Sequence of chain 15.C:
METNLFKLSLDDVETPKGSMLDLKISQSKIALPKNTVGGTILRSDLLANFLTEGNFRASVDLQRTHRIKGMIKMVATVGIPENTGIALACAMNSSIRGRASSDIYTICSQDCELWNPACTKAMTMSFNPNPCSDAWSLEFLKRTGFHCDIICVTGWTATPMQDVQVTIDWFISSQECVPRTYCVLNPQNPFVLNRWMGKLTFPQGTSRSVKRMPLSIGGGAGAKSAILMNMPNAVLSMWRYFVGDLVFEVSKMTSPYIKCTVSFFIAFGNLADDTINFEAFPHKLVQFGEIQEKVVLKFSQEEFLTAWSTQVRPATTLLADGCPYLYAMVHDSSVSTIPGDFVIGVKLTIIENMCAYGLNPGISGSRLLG

Sequence of chain 20.C:
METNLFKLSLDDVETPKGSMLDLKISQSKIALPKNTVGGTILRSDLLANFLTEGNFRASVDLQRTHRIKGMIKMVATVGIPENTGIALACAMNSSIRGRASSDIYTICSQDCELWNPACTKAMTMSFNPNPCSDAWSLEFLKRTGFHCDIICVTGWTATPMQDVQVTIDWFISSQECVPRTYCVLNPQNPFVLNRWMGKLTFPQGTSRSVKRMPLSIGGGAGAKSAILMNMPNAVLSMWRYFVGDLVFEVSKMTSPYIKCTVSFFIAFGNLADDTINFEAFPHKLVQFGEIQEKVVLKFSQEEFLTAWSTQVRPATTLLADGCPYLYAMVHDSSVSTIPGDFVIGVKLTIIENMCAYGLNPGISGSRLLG

The protein below binds the small molecule below.
Small molecule (SMILES): Nc1ccn([C@@H]2O[C@H](CO[P](=O)(O)O[C@H]3[C@@H](O)[C@H](n4ccc(=O)[nH]c4=O)O[C@@H]3CO[P](=O)(O)O[C@H]3[C@@H](O)[C@H](n4ccc(N)nc4=O)O[C@@H]3CO[P](=O)(O)O[C@H]3[C@@H](O)[C@H](n4ccc(=O)[nH]c4=O)O[C@@H]3CO[P](=O)(O)O[C@H]3[C@@H](O)[C@H](n4cnc5c(=O)nc(N)[nH]c54)O[C@@H]3CO[P](=O)(O)O[C@H]3[C@@H](O)[C@H](n4cnc5c(N)ncnc54)O[C@@H]3CO)[C@@H](O)[C@H]2O)c(=O)n1

Binding-site contacts:
Ligand atom O4' contacts residue PRO190 of chain 15.C at 3.2 Å.
Ligand atom N6 contacts residue ILE350 of chain 15.C at 4.0 Å.
Ligand atom C5' contacts residue SER126 of chain 15.C at 3.9 Å.
Ligand atom OP2 contacts residue LYS7 of chain 20.C at 2.6 Å (salt-bridge).
Ligand atom C2 contacts residue VAL192 of chain 15.C at 3.7 Å (hydrophobic).
Ligand atom O5' contacts residue LYS7 of chain 20.C at 3.4 Å (salt-bridge).
Ligand atom P contacts residue THR3 of chain 20.C at 3.9 Å.
Ligand atom C5' contacts residue GLU2 of chain 20.C at 3.2 Å.
Ligand atom C4' contacts residue MET1 of chain 20.C at 3.9 Å (hydrophobic).
Ligand atom N3 contacts residue ARG180 of chain 15.C at 4.0 Å.
Ligand atom C2 contacts residue ARG180 of chain 15.C at 3.6 Å.
Ligand atom OP1 contacts residue THR124 of chain 15.C at 3.8 Å.
Ligand atom O3' contacts residue THR3 of chain 20.C at 3.8 Å.
Ligand atom C5 contacts residue ILE350 of chain 15.C at 3.6 Å (hydrophobic).
Ligand atom OP1 contacts residue THR124 of chain 15.C at 4.0 Å.
Ligand atom C1' contacts residue ARG180 of chain 15.C at 3.7 Å.
Ligand atom OP1 contacts residue ASN4 of chain 20.C at 3.5 Å.
Ligand atom C1' contacts residue PRO190 of chain 15.C at 3.9 Å (hydrophobic).
Ligand atom O4' contacts residue ARG180 of chain 15.C at 4.0 Å.
Ligand atom OP1 contacts residue LYS7 of chain 20.C at 3.4 Å (salt-bridge).
Ligand atom OP1 contacts residue THR3 of chain 20.C at 2.9 Å (h-bond).
Ligand atom OP1 contacts residue SER126 of chain 15.C at 2.8 Å (h-bond).
Ligand atom C4' contacts residue THR124 of chain 15.C at 3.6 Å.
Ligand atom N3 contacts residue VAL192 of chain 15.C at 3.4 Å.
Ligand atom O4' contacts residue MET1 of chain 20.C at 3.7 Å.
Ligand atom C4' contacts residue SER126 of chain 15.C at 3.4 Å.
Ligand atom P contacts residue SER126 of chain 15.C at 3.7 Å.
Ligand atom O2' contacts residue MET125 of chain 15.C at 3.6 Å.
Ligand atom P contacts residue LYS7 of chain 20.C at 3.2 Å.
Ligand atom O2' contacts residue SER126 of chain 15.C at 3.6 Å (h-bond).
Ligand atom O2' contacts residue MET1 of chain 20.C at 3.2 Å (h-bond).
Ligand atom O2' contacts residue ARG180 of chain 15.C at 3.9 Å.
Ligand atom N6 contacts residue THR349 of chain 15.C at 3.9 Å.
Ligand atom O3' contacts residue GLU2 of chain 20.C at 3.6 Å.
Ligand atom O3' contacts residue SER126 of chain 15.C at 3.3 Å.
Ligand atom N7 contacts residue ILE350 of chain 15.C at 3.8 Å.
Ligand atom C4' contacts residue GLU2 of chain 20.C at 3.5 Å.
Ligand atom C4 contacts residue VAL192 of chain 15.C at 3.9 Å (hydrophobic).
Ligand atom C5' contacts residue THR124 of chain 15.C at 3.5 Å.
Ligand atom C6 contacts residue ILE350 of chain 15.C at 3.8 Å (hydrophobic).